Binding-site contacts:
Ligand atom O3' contacts residue MET390 of chain 1.G at 3.5 Å (h-bond).
Ligand atom N7 contacts residue MET419 of chain 1.G at 3.2 Å (h-bond).
Ligand atom P contacts residue SER334 of chain 1.G at 3.5 Å.
Ligand atom O2P contacts residue GLY371 of chain 1.G at 3.4 Å (h-bond).
Ligand atom N1 contacts residue GLN446 of chain 1.G at 2.4 Å (h-bond).
Ligand atom O6 contacts residue GLY420 of chain 1.G at 2.5 Å (h-bond).
Ligand atom C2' contacts residue ARG327 of chain 1.G at 3.4 Å.
Ligand atom C2 contacts residue NAD1 of chain 1.V at 3.4 Å.
Ligand atom O2' contacts residue ARG327 of chain 1.G at 3.0 Å (salt-bridge).
Ligand atom O3P contacts residue SER334 of chain 1.G at 2.7 Å (h-bond).
Ligand atom N3 contacts residue NAD1 of chain 1.V at 3.4 Å.
Ligand atom O6 contacts residue MET419 of chain 1.G at 3.0 Å (h-bond).
Ligand atom O1P contacts residue GLY370 of chain 1.G at 3.6 Å.
Ligand atom C4 contacts residue CYS336 of chain 1.G at 2.7 Å (hydrophobic).
Ligand atom O3P contacts residue TYR416 of chain 1.G at 2.8 Å (h-bond).
Ligand atom O1P contacts residue SER393 of chain 1.G at 3.6 Å.
Ligand atom O3P contacts residue SER393 of chain 1.G at 2.6 Å (h-bond).
Ligand atom O3' contacts residue ARG327 of chain 1.G at 3.0 Å (salt-bridge).
Ligand atom O2' contacts residue ASP369 of chain 1.G at 2.4 Å (salt-bridge).
Ligand atom O2P contacts residue GLY333 of chain 1.G at 3.3 Å.
Ligand atom C2' contacts residue ASP369 of chain 1.G at 3.5 Å.
Ligand atom N7 contacts residue ILE335 of chain 1.G at 3.6 Å.
Ligand atom O3' contacts residue SER73 of chain 1.G at 3.5 Å.
Ligand atom N3 contacts residue CYS336 of chain 1.G at 1.4 Å (h-bond).
Ligand atom C1' contacts residue NAD1 of chain 1.V at 3.5 Å.
Ligand atom O2' contacts residue NAD1 of chain 1.V at 3.6 Å (h-bond).
Ligand atom C2 contacts residue GLN446 of chain 1.G at 3.3 Å.
Ligand atom C4 contacts residue NAD1 of chain 1.V at 3.5 Å.
Ligand atom C6 contacts residue GLN446 of chain 1.G at 3.4 Å.
Ligand atom O3' contacts residue ASP369 of chain 1.G at 2.9 Å (salt-bridge).
Ligand atom O6 contacts residue GLY418 of chain 1.G at 3.5 Å.
Ligand atom N1 contacts residue CYS336 of chain 1.G at 3.1 Å (h-bond).
Ligand atom C5 contacts residue ILE335 of chain 1.G at 3.5 Å (hydrophobic).
Ligand atom O2P contacts residue GLY370 of chain 1.G at 3.3 Å.
Ligand atom O2P contacts residue SER334 of chain 1.G at 2.5 Å (h-bond).
Ligand atom C6 contacts residue GLY420 of chain 1.G at 3.5 Å.
Ligand atom C2 contacts residue CYS336 of chain 1.G at 1.8 Å (hydrophobic).
Ligand atom O3P contacts residue GLY392 of chain 1.G at 3.3 Å.
Ligand atom O6 contacts residue GLN446 of chain 1.G at 3.5 Å (h-bond).
Ligand atom O1P contacts residue GLY392 of chain 1.G at 2.7 Å (h-bond).

This protein binds this small molecule.
Small molecule (SMILES): O=c1[nH]cnc2c1ncn2[C@@H]1O[C@H](COP(=O)(O)O)[C@@H](O)[C@H]1O

Sequence of chain 1.G:
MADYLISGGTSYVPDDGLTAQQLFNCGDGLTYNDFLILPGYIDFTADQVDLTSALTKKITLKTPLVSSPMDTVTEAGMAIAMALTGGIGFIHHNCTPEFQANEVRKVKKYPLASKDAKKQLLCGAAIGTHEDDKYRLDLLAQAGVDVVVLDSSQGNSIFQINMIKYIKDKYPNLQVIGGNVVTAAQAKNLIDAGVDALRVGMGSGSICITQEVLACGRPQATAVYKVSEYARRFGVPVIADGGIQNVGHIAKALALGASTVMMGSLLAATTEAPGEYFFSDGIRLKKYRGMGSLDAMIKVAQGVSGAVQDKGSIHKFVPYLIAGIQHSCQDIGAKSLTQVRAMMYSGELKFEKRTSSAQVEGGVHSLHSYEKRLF